The small molecule below binds the protein below.
Small molecule (SMILES): O=C(NCC/C=C/Cn1ccc2cnccc21)c1cc(-c2ccc(F)cc2)cc(O)c1O

Binding-site contacts:
Ligand atom C14 contacts residue MG1 of chain 1.B at 2.9 Å.
Ligand atom N30 contacts residue ALA118 of chain 1.A at 3.5 Å.
Ligand atom C9 contacts residue LYS144 of chain 1.A at 3.7 Å.
Ligand atom N18 contacts residue MET40 of chain 1.A at 3.6 Å (h-bond).
Ligand atom O15 contacts residue ASP169 of chain 1.A at 3.2 Å (salt-bridge).
Ligand atom O15 contacts residue ASN170 of chain 1.A at 2.8 Å (h-bond).
Ligand atom C26 contacts residue GLY66 of chain 1.A at 3.5 Å.
Ligand atom C8 contacts residue GLU199 of chain 1.A at 3.3 Å.
Ligand atom O16 contacts residue ASP141 of chain 1.A at 2.9 Å (salt-bridge).
Ligand atom O15 contacts residue MG1 of chain 1.B at 2.1 Å.
Ligand atom C14 contacts residue ASN170 of chain 1.A at 3.2 Å.
Ligand atom N30 contacts residue SER119 of chain 1.A at 2.8 Å (h-bond).
Ligand atom C13 contacts residue MG1 of chain 1.B at 2.9 Å.
Ligand atom C14 contacts residue GLU199 of chain 1.A at 3.1 Å.
Ligand atom C26 contacts residue ILE91 of chain 1.A at 3.5 Å (hydrophobic).
Ligand atom C11 contacts residue LYS144 of chain 1.A at 3.6 Å.
Ligand atom C19 contacts residue HIS142 of chain 1.A at 3.3 Å.
Ligand atom C23 contacts residue TRP143 of chain 1.A at 3.4 Å (hydrophobic).
Ligand atom O16 contacts residue ASN170 of chain 1.A at 2.9 Å (h-bond).
Ligand atom O16 contacts residue LYS144 of chain 1.A at 3.0 Å (salt-bridge).
Ligand atom C27 contacts residue ILE91 of chain 1.A at 3.5 Å (hydrophobic).
Ligand atom N18 contacts residue ASP141 of chain 1.A at 3.7 Å.
Ligand atom C13 contacts residue ASN170 of chain 1.A at 3.2 Å.
Ligand atom O16 contacts residue MG1 of chain 1.B at 2.1 Å.
Ligand atom C2 contacts residue D1D1 of chain 1.F at 3.7 Å.
Ligand atom C32 contacts residue TRP143 of chain 1.A at 3.5 Å (hydrophobic).
Ligand atom C9 contacts residue MET40 of chain 1.A at 3.6 Å (hydrophobic).
Ligand atom C8 contacts residue ASN170 of chain 1.A at 3.5 Å.
Ligand atom C29 contacts residue SER119 of chain 1.A at 3.5 Å.
Ligand atom C19 contacts residue ASP141 of chain 1.A at 3.6 Å.
Ligand atom C11 contacts residue MET40 of chain 1.A at 3.4 Å (hydrophobic).
Ligand atom N24 contacts residue ILE91 of chain 1.A at 3.4 Å.
Ligand atom N18 contacts residue LYS144 of chain 1.A at 3.3 Å (salt-bridge).
Ligand atom C20 contacts residue MET40 of chain 1.A at 3.6 Å (hydrophobic).
Ligand atom F17 contacts residue D1D1 of chain 1.F at 3.4 Å.
Ligand atom C13 contacts residue LYS144 of chain 1.A at 3.6 Å.
Ligand atom O15 contacts residue GLU199 of chain 1.A at 2.5 Å (salt-bridge).
Ligand atom C23 contacts residue ILE91 of chain 1.A at 3.7 Å (hydrophobic).
Ligand atom C26 contacts residue MET89 of chain 1.A at 3.4 Å (hydrophobic).
Ligand atom C22 contacts residue TRP143 of chain 1.A at 3.5 Å (hydrophobic).

Sequence of chain 1.A:
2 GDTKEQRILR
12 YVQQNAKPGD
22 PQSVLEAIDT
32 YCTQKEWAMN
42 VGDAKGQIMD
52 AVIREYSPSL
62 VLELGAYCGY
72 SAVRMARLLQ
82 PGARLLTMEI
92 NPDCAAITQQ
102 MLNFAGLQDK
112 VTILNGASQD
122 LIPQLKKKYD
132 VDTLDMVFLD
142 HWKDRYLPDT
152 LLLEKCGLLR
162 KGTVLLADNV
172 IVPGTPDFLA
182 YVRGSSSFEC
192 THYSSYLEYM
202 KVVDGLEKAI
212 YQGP